Binding-site contacts:
Ligand atom CAZ contacts residue LEU203 of chain 1.A at 4.4 Å (hydrophobic).
Ligand atom CBG contacts residue ASN204 of chain 1.A at 4.3 Å.
Ligand atom CAE contacts residue ILE285 of chain 1.A at 3.7 Å (hydrophobic).
Ligand atom CAP contacts residue TRP288 of chain 1.A at 3.8 Å (hydrophobic).
Ligand atom CAI contacts residue LEU207 of chain 1.A at 4.4 Å (hydrophobic).
Ligand atom CAY contacts residue LEU194 of chain 1.A at 3.8 Å (hydrophobic).
Ligand atom CAE contacts residue ASN204 of chain 1.A at 4.2 Å.
Ligand atom CAQ contacts residue TRP288 of chain 1.A at 3.9 Å (hydrophobic).
Ligand atom CAC contacts residue ILE285 of chain 1.A at 4.2 Å (hydrophobic).
Ligand atom CAO contacts residue TRP288 of chain 1.A at 4.0 Å (hydrophobic).
Ligand atom CAS contacts residue ILE285 of chain 1.A at 3.6 Å (hydrophobic).
Ligand atom CAD contacts residue CYS284 of chain 1.A at 3.6 Å (hydrophobic).
Ligand atom CAE contacts residue CYS284 of chain 1.A at 4.2 Å (hydrophobic).
Ligand atom CAE contacts residue TRP288 of chain 1.A at 3.6 Å (hydrophobic).
Ligand atom CAU contacts residue ILE285 of chain 1.A at 3.5 Å (hydrophobic).
Ligand atom CBC contacts residue LEU194 of chain 1.A at 4.3 Å (hydrophobic).
Ligand atom CAM contacts residue LEU194 of chain 1.A at 4.4 Å (hydrophobic).
Ligand atom CAD contacts residue LYS281 of chain 1.A at 4.1 Å.
Ligand atom CAK contacts residue LEU207 of chain 1.A at 3.6 Å (hydrophobic).
Ligand atom CAZ contacts residue ASN204 of chain 1.A at 4.0 Å.
Ligand atom CAD contacts residue ASN204 of chain 1.A at 3.8 Å.
Ligand atom OAW contacts residue LEU194 of chain 1.A at 3.7 Å.
Ligand atom CAV contacts residue LEU194 of chain 1.A at 3.9 Å (hydrophobic).
Ligand atom OAG contacts residue LEU194 of chain 1.A at 3.9 Å.
Ligand atom CBB contacts residue TRP288 of chain 1.A at 4.2 Å (hydrophobic).
Ligand atom CAQ contacts residue LEU207 of chain 1.A at 4.1 Å (hydrophobic).
Ligand atom CBD contacts residue ASN204 of chain 1.A at 3.7 Å.
Ligand atom CAI contacts residue LEU203 of chain 1.A at 3.6 Å (hydrophobic).
Ligand atom CAQ contacts residue ASN204 of chain 1.A at 4.2 Å.
Ligand atom CAI contacts residue ASN204 of chain 1.A at 3.8 Å.
Ligand atom CBA contacts residue TRP288 of chain 1.A at 4.1 Å (hydrophobic).
Ligand atom CAV contacts residue LEU203 of chain 1.A at 4.2 Å (hydrophobic).
Ligand atom CAV contacts residue ASN204 of chain 1.A at 4.5 Å.
Ligand atom CAR contacts residue LYS281 of chain 1.A at 4.1 Å.
Ligand atom CAK contacts residue ASN204 of chain 1.A at 3.9 Å.
Ligand atom CAB contacts residue PHE245 of chain 1.A at 3.9 Å (hydrophobic).
Ligand atom CAJ contacts residue TRP288 of chain 1.A at 3.5 Å (hydrophobic).
Ligand atom CAV contacts residue VAL200 of chain 1.A at 4.5 Å (hydrophobic).
Ligand atom OAG contacts residue TYR189 of chain 1.A at 4.3 Å.
Ligand atom CBI contacts residue ILE285 of chain 1.A at 4.2 Å (hydrophobic).

Sequence of chain 1.A:
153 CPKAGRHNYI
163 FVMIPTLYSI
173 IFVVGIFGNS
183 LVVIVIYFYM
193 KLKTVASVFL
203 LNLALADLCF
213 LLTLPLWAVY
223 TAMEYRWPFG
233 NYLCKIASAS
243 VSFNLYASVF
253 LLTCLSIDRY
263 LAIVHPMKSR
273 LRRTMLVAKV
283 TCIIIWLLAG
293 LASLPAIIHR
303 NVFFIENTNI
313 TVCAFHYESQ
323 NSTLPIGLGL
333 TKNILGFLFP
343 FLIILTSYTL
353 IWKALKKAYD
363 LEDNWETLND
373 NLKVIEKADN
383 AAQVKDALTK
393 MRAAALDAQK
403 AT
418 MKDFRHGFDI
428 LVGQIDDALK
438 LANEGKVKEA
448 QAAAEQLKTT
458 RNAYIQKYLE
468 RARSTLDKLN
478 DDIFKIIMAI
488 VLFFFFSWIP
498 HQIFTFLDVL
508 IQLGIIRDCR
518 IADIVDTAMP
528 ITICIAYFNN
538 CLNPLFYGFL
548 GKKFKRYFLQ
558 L

This small molecule binds to this protein.
Small molecule (SMILES): CC(C)CCC[C@@H](C)[C@H]1CC[C@H]2[C@@H]3CC=C4C[C@@H](OC(=O)CCC(=O)O)CC[C@]4(C)[C@H]3CC[C@]12C